Binding-site contacts:
Ligand atom C6 contacts residue SER800 of chain 1.B at 3.8 Å.
Ligand atom C5 contacts residue SER800 of chain 1.B at 3.5 Å.
Ligand atom O5 contacts residue ASN798 of chain 1.B at 2.3 Å (h-bond).
Ligand atom C6 contacts residue GLN801 of chain 1.B at 3.5 Å.
Ligand atom O5 contacts residue SER800 of chain 1.B at 2.9 Å (h-bond).
Ligand atom C1 contacts residue ASN798 of chain 1.B at 1.4 Å.
Ligand atom O7 contacts residue ASN798 of chain 1.B at 3.3 Å (h-bond).
Ligand atom C2 contacts residue ASN798 of chain 1.B at 2.5 Å.
Ligand atom C3 contacts residue ASN798 of chain 1.B at 3.8 Å.
Ligand atom O6 contacts residue ASN798 of chain 1.B at 4.4 Å.
Ligand atom C8 contacts residue ASN798 of chain 1.B at 3.5 Å.
Ligand atom C7 contacts residue ASN798 of chain 1.B at 3.0 Å.
Ligand atom C5 contacts residue ASN798 of chain 1.B at 3.6 Å.
Ligand atom C4 contacts residue ASN798 of chain 1.B at 4.2 Å.
Ligand atom C1 contacts residue SER800 of chain 1.B at 3.2 Å.
Ligand atom O6 contacts residue GLN801 of chain 1.B at 2.3 Å (h-bond).
Ligand atom O5 contacts residue GLN801 of chain 1.B at 4.2 Å.
Ligand atom O6 contacts residue SER800 of chain 1.B at 3.2 Å (h-bond).
Ligand atom N2 contacts residue ASN798 of chain 1.B at 3.0 Å (h-bond).
Ligand atom C5 contacts residue GLN801 of chain 1.B at 4.4 Å.

Sequence of chain 1.B:
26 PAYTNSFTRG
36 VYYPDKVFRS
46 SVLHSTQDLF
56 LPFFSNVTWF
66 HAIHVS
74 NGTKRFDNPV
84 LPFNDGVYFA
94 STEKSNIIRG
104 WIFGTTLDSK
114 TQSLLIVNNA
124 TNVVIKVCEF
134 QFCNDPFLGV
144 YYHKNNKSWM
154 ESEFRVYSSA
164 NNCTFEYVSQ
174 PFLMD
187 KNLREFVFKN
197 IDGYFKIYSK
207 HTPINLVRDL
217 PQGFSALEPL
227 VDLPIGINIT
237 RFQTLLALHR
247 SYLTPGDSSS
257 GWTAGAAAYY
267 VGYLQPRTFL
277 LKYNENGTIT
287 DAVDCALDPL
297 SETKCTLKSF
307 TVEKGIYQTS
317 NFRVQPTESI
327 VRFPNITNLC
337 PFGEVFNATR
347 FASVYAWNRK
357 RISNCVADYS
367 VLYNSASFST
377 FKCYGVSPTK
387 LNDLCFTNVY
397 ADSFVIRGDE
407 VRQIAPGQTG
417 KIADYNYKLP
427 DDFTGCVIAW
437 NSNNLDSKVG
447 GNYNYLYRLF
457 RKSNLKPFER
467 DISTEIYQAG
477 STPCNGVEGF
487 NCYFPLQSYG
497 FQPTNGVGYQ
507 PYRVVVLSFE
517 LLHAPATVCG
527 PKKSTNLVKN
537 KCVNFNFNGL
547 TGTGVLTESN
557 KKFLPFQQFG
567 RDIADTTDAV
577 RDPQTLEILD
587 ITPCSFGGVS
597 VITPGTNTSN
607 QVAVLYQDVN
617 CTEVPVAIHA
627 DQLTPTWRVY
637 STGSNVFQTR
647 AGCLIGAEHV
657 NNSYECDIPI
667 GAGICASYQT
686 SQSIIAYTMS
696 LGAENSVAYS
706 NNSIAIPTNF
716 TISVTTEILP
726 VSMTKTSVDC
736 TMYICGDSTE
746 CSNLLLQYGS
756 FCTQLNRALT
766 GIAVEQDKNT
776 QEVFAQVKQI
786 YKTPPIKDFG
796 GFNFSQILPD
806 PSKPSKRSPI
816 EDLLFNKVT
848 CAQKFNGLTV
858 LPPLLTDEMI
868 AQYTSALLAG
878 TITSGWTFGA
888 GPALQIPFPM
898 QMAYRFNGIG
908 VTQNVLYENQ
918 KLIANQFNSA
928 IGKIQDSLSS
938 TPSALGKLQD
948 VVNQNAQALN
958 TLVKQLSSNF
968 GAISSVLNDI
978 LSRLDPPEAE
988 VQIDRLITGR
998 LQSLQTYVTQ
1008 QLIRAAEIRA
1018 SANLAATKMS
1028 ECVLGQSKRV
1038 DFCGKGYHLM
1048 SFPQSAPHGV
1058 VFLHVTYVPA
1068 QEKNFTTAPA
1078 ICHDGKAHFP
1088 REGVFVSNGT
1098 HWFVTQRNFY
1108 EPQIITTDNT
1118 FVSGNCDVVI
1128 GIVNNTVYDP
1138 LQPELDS

A small-molecule ligand and the protein it binds are described below.
Small molecule (SMILES): CC(=O)N[C@@H]1[C@@H](O)[C@H](O)[C@@H](CO)O[C@H]1O